The small molecule below binds the protein below.
Small molecule (SMILES): CC[C@H](C)[C@H](NC(=O)[C@H](C)NC(=O)[C@@H]1CCCN1)C(=O)N[C@@H](CC(C)C)C(=O)N[C@@H](Cc1ccc(O)cc1)C(=O)N[C@@H](C)C(=O)N[C@@H](CC(C)C)C(=O)N[C@@H](CC(C)C)C(=O)N[C@H](C=O)CO

Binding-site contacts:
Ligand atom N contacts residue MET224 of chain 1.E at 4.2 Å.
Ligand atom CD1 contacts residue MET65 of chain 1.E at 4.2 Å (hydrophobic).
Ligand atom CB contacts residue MET224 of chain 1.E at 3.7 Å (hydrophobic).
Ligand atom CB contacts residue GLU227 of chain 1.E at 4.3 Å.
Ligand atom CG contacts residue ILE228 of chain 1.E at 4.2 Å (hydrophobic).
Ligand atom CG contacts residue GLN69 of chain 1.E at 4.1 Å.
Ligand atom CG contacts residue GLU227 of chain 1.E at 4.1 Å.
Ligand atom CA contacts residue GLU227 of chain 1.E at 3.6 Å.
Ligand atom C contacts residue GLU227 of chain 1.E at 4.0 Å.
Ligand atom CG1 contacts residue GLU227 of chain 1.E at 3.3 Å.
Ligand atom CD2 contacts residue LYS51 of chain 1.E at 4.2 Å.
Ligand atom CB contacts residue MET224 of chain 1.E at 4.0 Å (hydrophobic).
Ligand atom O contacts residue LYS51 of chain 1.E at 4.0 Å.
Ligand atom CB contacts residue ILE228 of chain 1.E at 4.1 Å (hydrophobic).
Ligand atom CD contacts residue ASN231 of chain 1.E at 2.5 Å.
Ligand atom N contacts residue GLU227 of chain 1.E at 4.3 Å.
Ligand atom CD1 contacts residue GLU227 of chain 1.E at 3.4 Å.
Ligand atom O contacts residue GLU227 of chain 1.E at 4.5 Å.
Ligand atom N contacts residue GLU227 of chain 1.E at 3.3 Å (salt-bridge).
Ligand atom CD2 contacts residue VAL47 of chain 1.E at 3.5 Å (hydrophobic).
Ligand atom CB contacts residue GLU227 of chain 1.E at 3.3 Å.
Ligand atom CD1 contacts residue MET224 of chain 1.E at 4.0 Å (hydrophobic).
Ligand atom CD2 contacts residue LEU68 of chain 1.E at 4.4 Å (hydrophobic).
Ligand atom CA contacts residue GLU227 of chain 1.E at 4.2 Å.
Ligand atom CG2 contacts residue MET224 of chain 1.E at 3.7 Å (hydrophobic).
Ligand atom CA contacts residue LYS51 of chain 1.E at 4.4 Å.
Ligand atom CA contacts residue MET224 of chain 1.E at 3.9 Å (hydrophobic).
Ligand atom N contacts residue GLU227 of chain 1.E at 2.8 Å (salt-bridge).
Ligand atom CG contacts residue VAL47 of chain 1.E at 4.5 Å (hydrophobic).
Ligand atom N contacts residue ASN231 of chain 1.E at 3.9 Å.
Ligand atom C contacts residue GLU227 of chain 1.E at 3.7 Å.
Ligand atom CG contacts residue MET224 of chain 1.E at 4.3 Å (hydrophobic).
Ligand atom CD2 contacts residue ILE228 of chain 1.E at 4.5 Å (hydrophobic).
Ligand atom CD2 contacts residue MET224 of chain 1.E at 3.9 Å (hydrophobic).
Ligand atom CD1 contacts residue MET65 of chain 1.E at 3.4 Å (hydrophobic).
Ligand atom CB contacts residue GLU227 of chain 1.E at 3.5 Å.
Ligand atom CB contacts residue ILE228 of chain 1.E at 4.3 Å (hydrophobic).
Ligand atom CD1 contacts residue GLU223 of chain 1.E at 3.5 Å.
Ligand atom CA contacts residue GLU227 of chain 1.E at 3.7 Å.
Ligand atom CG contacts residue ASN231 of chain 1.E at 3.0 Å.

Sequence of chain 1.E:
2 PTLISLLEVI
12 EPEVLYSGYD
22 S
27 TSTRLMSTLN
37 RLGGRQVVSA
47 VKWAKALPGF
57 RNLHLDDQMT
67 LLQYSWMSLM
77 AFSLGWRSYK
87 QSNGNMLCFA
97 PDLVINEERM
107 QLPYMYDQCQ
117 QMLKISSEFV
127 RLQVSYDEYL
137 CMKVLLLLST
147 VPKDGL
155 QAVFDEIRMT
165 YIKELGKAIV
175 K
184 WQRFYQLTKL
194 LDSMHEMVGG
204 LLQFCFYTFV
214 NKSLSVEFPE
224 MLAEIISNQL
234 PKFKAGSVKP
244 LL